Sequence of chain 1.G:
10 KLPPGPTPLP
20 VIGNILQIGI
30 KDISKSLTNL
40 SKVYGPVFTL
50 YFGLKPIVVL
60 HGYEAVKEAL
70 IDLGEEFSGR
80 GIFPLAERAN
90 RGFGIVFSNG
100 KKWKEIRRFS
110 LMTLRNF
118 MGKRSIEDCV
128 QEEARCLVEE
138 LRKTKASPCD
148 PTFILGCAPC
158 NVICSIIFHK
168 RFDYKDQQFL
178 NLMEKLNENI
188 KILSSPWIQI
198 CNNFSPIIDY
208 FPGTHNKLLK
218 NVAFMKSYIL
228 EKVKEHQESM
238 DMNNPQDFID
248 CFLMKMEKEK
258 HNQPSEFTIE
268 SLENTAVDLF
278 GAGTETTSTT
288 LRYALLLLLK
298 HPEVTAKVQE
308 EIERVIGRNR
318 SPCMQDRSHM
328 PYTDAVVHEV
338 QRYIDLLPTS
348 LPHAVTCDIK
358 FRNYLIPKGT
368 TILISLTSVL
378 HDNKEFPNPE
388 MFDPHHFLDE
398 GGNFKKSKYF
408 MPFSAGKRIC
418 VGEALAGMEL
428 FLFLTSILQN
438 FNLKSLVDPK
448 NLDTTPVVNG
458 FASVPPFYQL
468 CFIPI

A small-molecule ligand and the protein it binds are described below.
Small molecule (SMILES): OC[C@H]1O[C@H](O[C@H]2[C@H](O)[C@@H](O)[C@H](OCCCCCC3CCCCC3)O[C@@H]2CO)[C@H](O)[C@@H](O)[C@@H]1O

Binding-site contacts:
Ligand atom C15 contacts residue GLY210 of chain 1.G at 3.5 Å.
Ligand atom C16 contacts residue GLY210 of chain 1.G at 3.8 Å.
Ligand atom C13 contacts residue GLY210 of chain 1.G at 3.9 Å.
Ligand atom O34 contacts residue ASN213 of chain 1.G at 2.6 Å.
Ligand atom O20 contacts residue THR211 of chain 1.G at 3.7 Å.
Ligand atom C18 contacts residue PRO209 of chain 1.G at 4.0 Å (hydrophobic).
Ligand atom C28 contacts residue ASN213 of chain 1.G at 4.3 Å.
Ligand atom C1 contacts residue GLY210 of chain 1.G at 4.4 Å.
Ligand atom O34 contacts residue GLY210 of chain 1.G at 4.2 Å.
Ligand atom C17 contacts residue GLY210 of chain 1.G at 3.7 Å.
Ligand atom C17 contacts residue PRO209 of chain 1.G at 4.2 Å (hydrophobic).
Ligand atom O23 contacts residue GLY210 of chain 1.G at 3.6 Å (h-bond).
Ligand atom C15 contacts residue THR211 of chain 1.G at 4.5 Å.
Ligand atom O22 contacts residue GLY210 of chain 1.G at 3.6 Å (h-bond).
Ligand atom C19 contacts residue LYS214 of chain 1.G at 4.2 Å.
Ligand atom O21 contacts residue GLY210 of chain 1.G at 4.4 Å.
Ligand atom O14 contacts residue GLY210 of chain 1.G at 4.4 Å.
Ligand atom C19 contacts residue GLY210 of chain 1.G at 4.5 Å.
Ligand atom C18 contacts residue GLY210 of chain 1.G at 3.9 Å.
Ligand atom O21 contacts residue PRO209 of chain 1.G at 4.2 Å.
Ligand atom O23 contacts residue LYS214 of chain 1.G at 4.2 Å.
Ligand atom C29 contacts residue ASN213 of chain 1.G at 3.8 Å.
Ligand atom O20 contacts residue GLY210 of chain 1.G at 4.4 Å.
Ligand atom O23 contacts residue ASN213 of chain 1.G at 4.1 Å.
Ligand atom O20 contacts residue LYS214 of chain 1.G at 3.6 Å.
Ligand atom C30 contacts residue LYS214 of chain 1.G at 4.5 Å.
Ligand atom O25 contacts residue ASN213 of chain 1.G at 4.2 Å.
Ligand atom O25 contacts residue LYS214 of chain 1.G at 3.9 Å.
Ligand atom C24 contacts residue ASN213 of chain 1.G at 4.3 Å.
Ligand atom O22 contacts residue PRO209 of chain 1.G at 2.8 Å.
Ligand atom O31 contacts residue LYS214 of chain 1.G at 3.1 Å (salt-bridge).